Sequence of chain 1.D:
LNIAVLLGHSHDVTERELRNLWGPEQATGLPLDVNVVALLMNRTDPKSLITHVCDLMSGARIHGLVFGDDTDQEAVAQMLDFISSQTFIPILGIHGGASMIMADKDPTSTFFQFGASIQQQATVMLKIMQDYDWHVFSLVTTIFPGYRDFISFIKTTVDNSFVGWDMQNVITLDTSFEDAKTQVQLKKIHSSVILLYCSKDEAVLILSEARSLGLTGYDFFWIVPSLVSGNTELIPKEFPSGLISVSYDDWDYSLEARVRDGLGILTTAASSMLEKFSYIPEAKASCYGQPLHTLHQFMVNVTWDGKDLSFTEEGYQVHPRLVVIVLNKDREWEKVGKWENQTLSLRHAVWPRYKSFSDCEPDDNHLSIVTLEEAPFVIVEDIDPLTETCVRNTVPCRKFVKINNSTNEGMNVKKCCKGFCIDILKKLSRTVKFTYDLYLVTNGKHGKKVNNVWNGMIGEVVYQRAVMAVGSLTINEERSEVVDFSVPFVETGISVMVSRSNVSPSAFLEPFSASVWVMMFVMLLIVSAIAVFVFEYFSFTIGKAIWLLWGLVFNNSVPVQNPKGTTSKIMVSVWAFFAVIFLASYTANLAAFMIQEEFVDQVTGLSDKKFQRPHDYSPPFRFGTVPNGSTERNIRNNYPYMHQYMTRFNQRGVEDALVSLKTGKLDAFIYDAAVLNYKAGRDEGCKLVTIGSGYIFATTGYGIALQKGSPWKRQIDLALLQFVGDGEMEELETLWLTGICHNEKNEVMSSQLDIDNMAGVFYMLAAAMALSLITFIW

The protein below binds the small molecule below.
Small molecule (SMILES): CC(=O)N[C@@H]1[C@@H](O)[C@H](O)[C@@H](CO)O[C@H]1O

Binding-site contacts:
Ligand atom C3 contacts residue ASN340 of chain 1.D at 3.8 Å.
Ligand atom C2 contacts residue ASN340 of chain 1.D at 2.5 Å.
Ligand atom C4 contacts residue ASN340 of chain 1.D at 4.3 Å.
Ligand atom N2 contacts residue ASN340 of chain 1.D at 2.9 Å (h-bond).
Ligand atom C7 contacts residue ASN340 of chain 1.D at 3.3 Å.
Ligand atom C5 contacts residue ASN340 of chain 1.D at 3.7 Å.
Ligand atom O5 contacts residue ASN340 of chain 1.D at 2.4 Å (h-bond).
Ligand atom C8 contacts residue ASN340 of chain 1.D at 3.4 Å.
Ligand atom O7 contacts residue ASN340 of chain 1.D at 4.2 Å.
Ligand atom C1 contacts residue ASN340 of chain 1.D at 1.4 Å.